Binding-site contacts:
Ligand atom CZ contacts residue TRP320 of chain 1.B at 4.1 Å (hydrophobic).
Ligand atom C contacts residue TYR321 of chain 1.B at 3.6 Å (hydrophobic).
Ligand atom NH2 contacts residue GLU325 of chain 1.B at 3.3 Å (salt-bridge).
Ligand atom NE contacts residue GLU325 of chain 1.B at 3.1 Å (salt-bridge).
Ligand atom CA contacts residue GLN211 of chain 1.B at 3.4 Å.
Ligand atom NH2 contacts residue TRP320 of chain 1.B at 2.9 Å (h-bond).
Ligand atom OXT contacts residue TYR321 of chain 1.B at 3.6 Å.
Ligand atom CB contacts residue GLU325 of chain 1.B at 3.1 Å.
Ligand atom CA contacts residue HEM1 of chain 1.J at 3.9 Å.
Ligand atom CD contacts residue VAL300 of chain 1.B at 3.5 Å (hydrophobic).
Ligand atom CG contacts residue HEM1 of chain 1.J at 3.6 Å.
Ligand atom CG contacts residue GLU325 of chain 1.B at 3.5 Å.
Ligand atom CD contacts residue GLU325 of chain 1.B at 3.9 Å.
Ligand atom CB contacts residue GLN211 of chain 1.B at 3.5 Å.
Ligand atom CG contacts residue VAL300 of chain 1.B at 3.8 Å (hydrophobic).
Ligand atom OXT contacts residue ASN330 of chain 1.B at 2.9 Å (h-bond).
Ligand atom C contacts residue ASN330 of chain 1.B at 3.8 Å.
Ligand atom N contacts residue GLU325 of chain 1.B at 2.9 Å (salt-bridge).
Ligand atom O contacts residue TYR295 of chain 1.B at 3.7 Å.
Ligand atom CZ contacts residue PRO298 of chain 1.B at 4.1 Å (hydrophobic).
Ligand atom NE contacts residue PRO298 of chain 1.B at 3.8 Å.
Ligand atom O contacts residue ARG214 of chain 1.B at 3.4 Å (salt-bridge).
Ligand atom NH2 contacts residue TYR321 of chain 1.B at 4.2 Å.
Ligand atom O contacts residue GLN211 of chain 1.B at 2.9 Å (h-bond).
Ligand atom CB contacts residue TYR321 of chain 1.B at 4.3 Å (hydrophobic).
Ligand atom CD contacts residue HEM1 of chain 1.J at 4.2 Å.
Ligand atom CZ contacts residue GLU325 of chain 1.B at 3.9 Å.
Ligand atom O contacts residue TYR321 of chain 1.B at 2.8 Å (h-bond).
Ligand atom CG contacts residue GLN211 of chain 1.B at 4.3 Å.
Ligand atom C contacts residue GLU325 of chain 1.B at 3.9 Å.
Ligand atom C contacts residue GLN211 of chain 1.B at 3.5 Å.
Ligand atom OXT contacts residue GLU325 of chain 1.B at 3.7 Å.
Ligand atom NH2 contacts residue HEM1 of chain 1.J at 3.4 Å.
Ligand atom N contacts residue HEM1 of chain 1.J at 2.9 Å (h-bond).
Ligand atom CA contacts residue GLU325 of chain 1.B at 3.4 Å.
Ligand atom NH1 contacts residue HEM1 of chain 1.J at 3.1 Å (h-bond).
Ligand atom C contacts residue ARG214 of chain 1.B at 4.2 Å.
Ligand atom NH2 contacts residue PRO298 of chain 1.B at 3.9 Å.
Ligand atom O contacts residue ASN330 of chain 1.B at 3.9 Å.
Ligand atom CZ contacts residue HEM1 of chain 1.J at 3.8 Å.

A protein and the small-molecule ligand that binds it are described below.
Small molecule (SMILES): NC(=[NH2+])NCCC[C@H](N)C(=O)O

Sequence of chain 1.B:
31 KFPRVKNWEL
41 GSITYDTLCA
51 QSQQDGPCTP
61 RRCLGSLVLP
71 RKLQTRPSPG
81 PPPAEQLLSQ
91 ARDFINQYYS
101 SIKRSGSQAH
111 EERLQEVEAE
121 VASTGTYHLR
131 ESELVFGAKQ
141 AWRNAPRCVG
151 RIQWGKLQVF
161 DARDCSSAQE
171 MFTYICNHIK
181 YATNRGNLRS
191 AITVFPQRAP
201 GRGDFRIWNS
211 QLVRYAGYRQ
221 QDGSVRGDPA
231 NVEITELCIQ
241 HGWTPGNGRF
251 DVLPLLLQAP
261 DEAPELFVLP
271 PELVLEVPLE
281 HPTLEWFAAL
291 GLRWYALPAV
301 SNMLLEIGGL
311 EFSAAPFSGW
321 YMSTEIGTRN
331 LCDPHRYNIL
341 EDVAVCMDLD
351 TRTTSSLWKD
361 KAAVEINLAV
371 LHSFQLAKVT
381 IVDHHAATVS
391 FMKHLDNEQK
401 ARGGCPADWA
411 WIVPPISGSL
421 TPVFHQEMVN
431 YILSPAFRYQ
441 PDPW